Binding-site contacts:
Ligand atom N1 contacts residue ASP281 of chain 1.B at 2.8 Å (salt-bridge).
Ligand atom O2P contacts residue HIS312 of chain 1.B at 3.2 Å (h-bond).
Ligand atom O2P contacts residue GLY159 of chain 1.B at 3.4 Å.
Ligand atom N9 contacts residue LLP313 of chain 1.B at 1.7 Å.
Ligand atom C13 contacts residue THR256 of chain 1.B at 3.3 Å.
Ligand atom O3P contacts residue GLY364 of chain 1.A at 3.0 Å (h-bond).
Ligand atom C8 contacts residue ABU1 of chain 1.D at 3.3 Å.
Ligand atom O1P contacts residue LLP313 of chain 1.B at 0.3 Å (h-bond).
Ligand atom O3P contacts residue LLP313 of chain 1.B at 0.1 Å (h-bond).
Ligand atom O2P contacts residue GLY160 of chain 1.B at 2.8 Å (h-bond).
Ligand atom C13 contacts residue LLP313 of chain 1.B at 0.2 Å.
Ligand atom O2 contacts residue ABU1 of chain 1.D at 0.3 Å (h-bond).
Ligand atom C19 contacts residue LLP313 of chain 1.B at 0.3 Å.
Ligand atom C1 contacts residue ABU1 of chain 1.D at 0.7 Å.
Ligand atom O4P contacts residue LLP313 of chain 1.B at 0.1 Å (h-bond).
Ligand atom C12 contacts residue LLP313 of chain 1.B at 0.1 Å.
Ligand atom O1P contacts residue CYS363 of chain 1.A at 3.3 Å.
Ligand atom O3 contacts residue THR256 of chain 1.B at 2.8 Å (h-bond).
Ligand atom O4P contacts residue ASN310 of chain 1.B at 3.4 Å (h-bond).
Ligand atom O1P contacts residue GLY160 of chain 1.B at 3.2 Å (h-bond).
Ligand atom O2P contacts residue LLP313 of chain 1.B at 0.2 Å (h-bond).
Ligand atom C5M contacts residue LLP313 of chain 1.B at 0.2 Å.
Ligand atom N1 contacts residue LLP313 of chain 1.B at 0.2 Å (h-bond).
Ligand atom P contacts residue LLP313 of chain 1.B at 0.1 Å.
Ligand atom P contacts residue GLY160 of chain 1.B at 3.4 Å.
Ligand atom O4 contacts residue ABU1 of chain 1.D at 0.8 Å.
Ligand atom O2P contacts residue ASN310 of chain 1.B at 3.2 Å (h-bond).
Ligand atom C8 contacts residue LLP313 of chain 1.B at 2.9 Å.
Ligand atom O1P contacts residue ALA161 of chain 1.B at 3.0 Å (h-bond).
Ligand atom O3 contacts residue LLP313 of chain 1.B at 0.3 Å (h-bond).
Ligand atom C15 contacts residue LLP313 of chain 1.B at 0.2 Å.
Ligand atom O4 contacts residue LEU99 of chain 1.B at 3.3 Å (h-bond).
Ligand atom C2A contacts residue LLP313 of chain 1.B at 0.1 Å.
Ligand atom O4 contacts residue GLN98 of chain 1.B at 3.3 Å (h-bond).
Ligand atom C16 contacts residue LLP313 of chain 1.B at 0.1 Å.
Ligand atom O1P contacts residue GLY364 of chain 1.A at 3.4 Å (h-bond).
Ligand atom C5 contacts residue ABU1 of chain 1.D at 2.0 Å.
Ligand atom C6 contacts residue ABU1 of chain 1.D at 1.4 Å.
Ligand atom O3 contacts residue LEU99 of chain 1.B at 3.3 Å.
Ligand atom C4A contacts residue LLP313 of chain 1.B at 0.4 Å.

Sequence of chain 1.B:
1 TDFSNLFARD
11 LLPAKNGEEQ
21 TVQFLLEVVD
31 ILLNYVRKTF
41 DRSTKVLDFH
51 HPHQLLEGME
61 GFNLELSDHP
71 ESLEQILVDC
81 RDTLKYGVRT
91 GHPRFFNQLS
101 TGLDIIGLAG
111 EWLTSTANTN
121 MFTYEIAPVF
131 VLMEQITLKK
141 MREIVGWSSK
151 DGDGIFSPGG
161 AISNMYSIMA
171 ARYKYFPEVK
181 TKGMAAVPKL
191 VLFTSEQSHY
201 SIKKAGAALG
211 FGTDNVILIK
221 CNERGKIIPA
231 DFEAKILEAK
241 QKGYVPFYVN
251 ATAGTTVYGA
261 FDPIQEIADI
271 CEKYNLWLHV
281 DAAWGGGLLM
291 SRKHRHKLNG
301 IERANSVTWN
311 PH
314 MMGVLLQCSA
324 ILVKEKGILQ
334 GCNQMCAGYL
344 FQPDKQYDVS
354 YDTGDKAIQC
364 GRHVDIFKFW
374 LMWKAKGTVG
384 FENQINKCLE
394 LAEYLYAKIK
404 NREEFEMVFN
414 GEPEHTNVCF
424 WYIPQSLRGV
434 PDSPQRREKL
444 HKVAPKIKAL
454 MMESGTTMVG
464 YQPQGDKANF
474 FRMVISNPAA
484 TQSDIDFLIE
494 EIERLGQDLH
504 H

This protein binds this small molecule.
Small molecule (SMILES): Cc1ncc(COP(=O)(O)O)c(CNCCCC(=O)O)c1O

Sequence of chain 1.A:
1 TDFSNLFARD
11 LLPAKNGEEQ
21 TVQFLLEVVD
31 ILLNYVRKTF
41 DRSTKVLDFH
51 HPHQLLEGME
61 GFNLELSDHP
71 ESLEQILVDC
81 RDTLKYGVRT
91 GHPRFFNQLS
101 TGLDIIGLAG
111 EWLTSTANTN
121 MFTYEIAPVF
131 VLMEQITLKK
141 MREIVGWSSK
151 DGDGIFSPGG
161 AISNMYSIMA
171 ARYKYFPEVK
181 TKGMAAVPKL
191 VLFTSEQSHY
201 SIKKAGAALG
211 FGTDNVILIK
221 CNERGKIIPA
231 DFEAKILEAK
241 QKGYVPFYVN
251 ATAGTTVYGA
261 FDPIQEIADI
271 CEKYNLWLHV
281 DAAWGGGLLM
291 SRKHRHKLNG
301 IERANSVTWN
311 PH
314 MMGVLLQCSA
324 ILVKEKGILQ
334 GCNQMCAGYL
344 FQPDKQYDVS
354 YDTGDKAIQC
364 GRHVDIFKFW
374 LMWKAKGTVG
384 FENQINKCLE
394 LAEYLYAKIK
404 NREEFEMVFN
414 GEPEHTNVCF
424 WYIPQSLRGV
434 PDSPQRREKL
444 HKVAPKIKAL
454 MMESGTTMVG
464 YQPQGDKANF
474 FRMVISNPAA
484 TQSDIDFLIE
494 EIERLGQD